Binding-site contacts:
Ligand atom C1 contacts residue THR77 of chain 3.B at 4.1 Å.
Ligand atom C5 contacts residue ASN75 of chain 3.B at 3.6 Å.
Ligand atom C3 contacts residue ASN75 of chain 3.B at 3.8 Å.
Ligand atom O7 contacts residue HIS74 of chain 3.B at 4.0 Å.
Ligand atom C1 contacts residue MET107 of chain 3.B at 4.4 Å (hydrophobic).
Ligand atom C7 contacts residue ASN75 of chain 3.B at 3.4 Å.
Ligand atom N2 contacts residue THR77 of chain 3.B at 4.1 Å.
Ligand atom O7 contacts residue ASN75 of chain 3.B at 3.4 Å (h-bond).
Ligand atom C4 contacts residue ASN75 of chain 3.B at 4.2 Å.
Ligand atom C8 contacts residue ASN75 of chain 3.B at 3.3 Å.
Ligand atom O5 contacts residue ASN75 of chain 3.B at 2.3 Å (h-bond).
Ligand atom C1 contacts residue ASN75 of chain 3.B at 1.4 Å.
Ligand atom C2 contacts residue ASN75 of chain 3.B at 2.5 Å.
Ligand atom N2 contacts residue ASN75 of chain 3.B at 3.0 Å (h-bond).
Ligand atom O5 contacts residue MET107 of chain 3.B at 3.7 Å.

A small-molecule ligand and the protein it binds are described below.
Small molecule (SMILES): CC(=O)N[C@@H]1[C@@H](O)[C@H](O)[C@@H](CO)O[C@H]1O

Sequence of chain 3.B:
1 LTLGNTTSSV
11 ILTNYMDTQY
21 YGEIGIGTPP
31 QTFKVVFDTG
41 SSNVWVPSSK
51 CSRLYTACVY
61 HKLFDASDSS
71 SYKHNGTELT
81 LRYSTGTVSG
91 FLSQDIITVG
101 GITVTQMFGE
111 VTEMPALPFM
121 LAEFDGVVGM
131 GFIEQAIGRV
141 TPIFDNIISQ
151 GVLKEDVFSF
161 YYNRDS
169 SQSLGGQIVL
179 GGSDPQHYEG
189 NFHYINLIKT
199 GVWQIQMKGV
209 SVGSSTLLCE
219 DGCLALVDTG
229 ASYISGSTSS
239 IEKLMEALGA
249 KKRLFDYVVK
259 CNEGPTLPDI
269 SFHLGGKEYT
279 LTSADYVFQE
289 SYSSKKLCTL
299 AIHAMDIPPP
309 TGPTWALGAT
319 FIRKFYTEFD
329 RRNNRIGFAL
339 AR